Sequence of chain 1.B:
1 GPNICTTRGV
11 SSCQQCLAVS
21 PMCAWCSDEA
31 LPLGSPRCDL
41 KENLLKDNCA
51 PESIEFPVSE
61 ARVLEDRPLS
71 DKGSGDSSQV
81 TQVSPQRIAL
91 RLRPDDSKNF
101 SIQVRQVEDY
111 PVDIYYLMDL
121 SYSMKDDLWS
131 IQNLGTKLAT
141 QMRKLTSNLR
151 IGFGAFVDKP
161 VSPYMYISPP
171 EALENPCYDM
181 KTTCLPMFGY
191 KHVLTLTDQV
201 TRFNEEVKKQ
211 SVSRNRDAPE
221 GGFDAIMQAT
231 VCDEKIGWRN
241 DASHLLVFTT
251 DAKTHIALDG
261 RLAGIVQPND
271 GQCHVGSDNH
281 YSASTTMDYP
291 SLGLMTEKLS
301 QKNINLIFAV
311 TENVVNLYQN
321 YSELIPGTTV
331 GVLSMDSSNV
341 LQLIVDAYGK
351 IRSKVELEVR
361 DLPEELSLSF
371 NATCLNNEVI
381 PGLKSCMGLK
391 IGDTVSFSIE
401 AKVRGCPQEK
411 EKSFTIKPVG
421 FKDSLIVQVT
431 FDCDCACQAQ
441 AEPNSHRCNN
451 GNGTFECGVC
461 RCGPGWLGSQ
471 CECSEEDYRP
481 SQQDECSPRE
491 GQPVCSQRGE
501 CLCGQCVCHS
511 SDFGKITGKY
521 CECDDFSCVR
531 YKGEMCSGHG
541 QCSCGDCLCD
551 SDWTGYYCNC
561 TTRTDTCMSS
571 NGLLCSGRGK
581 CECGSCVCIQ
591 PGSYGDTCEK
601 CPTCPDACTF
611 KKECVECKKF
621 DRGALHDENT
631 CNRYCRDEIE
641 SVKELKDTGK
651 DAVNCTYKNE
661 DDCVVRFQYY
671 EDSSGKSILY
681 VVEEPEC

This protein binds this small molecule.
Small molecule (SMILES): CC(=O)N[C@@H]1[C@@H](O)[C@H](O)[C@@H](CO)O[C@H]1O

Binding-site contacts:
Ligand atom O7 contacts residue ASN99 of chain 1.B at 3.5 Å (h-bond).
Ligand atom C1 contacts residue ASN99 of chain 1.B at 1.4 Å.
Ligand atom O3 contacts residue ASN99 of chain 1.B at 4.3 Å.
Ligand atom O6 contacts residue NAG2 of chain 1.K at 3.6 Å (h-bond).
Ligand atom C5 contacts residue ASN99 of chain 1.B at 3.1 Å.
Ligand atom C7 contacts residue ASN99 of chain 1.B at 3.9 Å.
Ligand atom C2 contacts residue ASN99 of chain 1.B at 2.4 Å.
Ligand atom O7 contacts residue SER101 of chain 1.B at 4.5 Å.
Ligand atom C4 contacts residue ASN99 of chain 1.B at 3.2 Å.
Ligand atom C6 contacts residue NAG2 of chain 1.K at 4.1 Å.
Ligand atom O6 contacts residue ASN99 of chain 1.B at 4.4 Å.
Ligand atom O7 contacts residue PHE100 of chain 1.B at 3.5 Å.
Ligand atom N2 contacts residue ASN99 of chain 1.B at 3.5 Å (h-bond).
Ligand atom C6 contacts residue ASN99 of chain 1.B at 3.2 Å.
Ligand atom O5 contacts residue ASN99 of chain 1.B at 2.5 Å (h-bond).
Ligand atom C6 contacts residue NAG1 of chain 1.K at 4.3 Å.
Ligand atom C3 contacts residue ASN99 of chain 1.B at 3.4 Å.